Sequence of chain 3.A:
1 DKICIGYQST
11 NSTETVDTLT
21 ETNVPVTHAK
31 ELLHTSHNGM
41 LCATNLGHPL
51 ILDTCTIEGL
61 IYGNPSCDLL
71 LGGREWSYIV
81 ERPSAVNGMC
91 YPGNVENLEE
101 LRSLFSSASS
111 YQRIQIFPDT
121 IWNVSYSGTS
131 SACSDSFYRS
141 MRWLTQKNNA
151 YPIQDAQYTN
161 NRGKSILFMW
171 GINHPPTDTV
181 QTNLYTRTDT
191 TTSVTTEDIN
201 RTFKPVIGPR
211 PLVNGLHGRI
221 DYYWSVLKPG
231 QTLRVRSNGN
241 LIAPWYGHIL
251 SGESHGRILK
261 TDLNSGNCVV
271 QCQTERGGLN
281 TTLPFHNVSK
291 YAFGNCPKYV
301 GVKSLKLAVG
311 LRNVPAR

Binding-site contacts:
Ligand atom C5 contacts residue VAL269 of chain 3.A at 3.9 Å (hydrophobic).
Ligand atom C4 contacts residue VAL269 of chain 3.A at 4.1 Å (hydrophobic).
Ligand atom C8 contacts residue ASN45 of chain 3.A at 3.6 Å.
Ligand atom C1 contacts residue VAL270 of chain 3.A at 4.2 Å (hydrophobic).
Ligand atom C3 contacts residue VAL269 of chain 3.A at 3.4 Å (hydrophobic).
Ligand atom C4 contacts residue ASN280 of chain 3.A at 4.2 Å.
Ligand atom O6 contacts residue GLN271 of chain 3.A at 4.0 Å.
Ligand atom C1 contacts residue VAL269 of chain 3.A at 3.6 Å (hydrophobic).
Ligand atom C1 contacts residue ASN280 of chain 3.A at 1.4 Å.
Ligand atom C1 contacts residue GLN271 of chain 3.A at 4.4 Å.
Ligand atom O5 contacts residue ASN280 of chain 3.A at 2.4 Å (h-bond).
Ligand atom O3 contacts residue VAL269 of chain 3.A at 4.4 Å.
Ligand atom O7 contacts residue ASN280 of chain 3.A at 4.4 Å.
Ligand atom N2 contacts residue VAL269 of chain 3.A at 3.5 Å (h-bond).
Ligand atom C7 contacts residue ASN45 of chain 3.A at 4.0 Å.
Ligand atom O4 contacts residue VAL269 of chain 3.A at 3.9 Å.
Ligand atom O5 contacts residue GLN271 of chain 3.A at 4.1 Å.
Ligand atom C7 contacts residue ASN280 of chain 3.A at 3.6 Å.
Ligand atom O7 contacts residue VAL269 of chain 3.A at 3.9 Å.
Ligand atom C8 contacts residue ASN280 of chain 3.A at 4.1 Å.
Ligand atom C3 contacts residue ASN280 of chain 3.A at 3.8 Å.
Ligand atom N2 contacts residue ASN280 of chain 3.A at 2.9 Å (h-bond).
Ligand atom O7 contacts residue ASN45 of chain 3.A at 3.5 Å (h-bond).
Ligand atom C5 contacts residue ASN280 of chain 3.A at 3.7 Å.
Ligand atom C2 contacts residue VAL269 of chain 3.A at 3.7 Å (hydrophobic).
Ligand atom C2 contacts residue ASN280 of chain 3.A at 2.4 Å.
Ligand atom O5 contacts residue VAL269 of chain 3.A at 4.3 Å.

A small-molecule ligand and the protein it binds are described below.
Small molecule (SMILES): CC(=O)N[C@H]1[C@H](OC[C@H]2OC[C@H](NC(C)=O)[C@@H](O)[C@@H]2O[C@@H]2O[C@H](CO)[C@@H](O)[C@H](O)[C@H]2NC(C)=O)O[C@H](CO)[C@@H](O)[C@@H]1O